Binding-site contacts:
Ligand atom O5P contacts residue THR445 of chain 1.C at 4.0 Å.
Ligand atom O3 contacts residue GLY526 of chain 1.C at 3.2 Å.
Ligand atom O4P contacts residue GLY532 of chain 1.C at 3.3 Å.
Ligand atom O5P contacts residue SER449 of chain 1.C at 2.8 Å (h-bond).
Ligand atom C6 contacts residue SER449 of chain 1.C at 3.8 Å.
Ligand atom O5 contacts residue LEU443 of chain 1.C at 3.4 Å (h-bond).
Ligand atom O1 contacts residue THR445 of chain 1.C at 3.8 Å.
Ligand atom O6 contacts residue THR445 of chain 1.C at 3.2 Å (h-bond).
Ligand atom O6 contacts residue THR444 of chain 1.C at 3.7 Å.
Ligand atom O2P contacts residue TRP494 of chain 1.C at 3.4 Å (h-bond).
Ligand atom O2 contacts residue LEU443 of chain 1.C at 3.5 Å.
Ligand atom O5P contacts residue ARG448 of chain 1.C at 3.4 Å (salt-bridge).
Ligand atom C6 contacts residue THR534 of chain 1.C at 3.7 Å.
Ligand atom O2 contacts residue GLY526 of chain 1.C at 3.6 Å (h-bond).
Ligand atom O3P contacts residue THR445 of chain 1.C at 3.2 Å (h-bond).
Ligand atom O6P contacts residue THR446 of chain 1.C at 2.9 Å (h-bond).
Ligand atom O4 contacts residue TYR533 of chain 1.C at 2.7 Å (h-bond).
Ligand atom P2 contacts residue SER449 of chain 1.C at 3.6 Å.
Ligand atom O4 contacts residue ARG528 of chain 1.C at 4.0 Å.
Ligand atom O4 contacts residue THR534 of chain 1.C at 3.9 Å.
Ligand atom O6 contacts residue SER449 of chain 1.C at 4.0 Å.
Ligand atom O3P contacts residue ARG501 of chain 1.C at 3.7 Å.
Ligand atom O4P contacts residue SER449 of chain 1.C at 3.6 Å (h-bond).
Ligand atom C6 contacts residue LEU443 of chain 1.C at 3.9 Å (hydrophobic).
Ligand atom O1P contacts residue PRO529 of chain 1.C at 3.4 Å.
Ligand atom O2P contacts residue ARG501 of chain 1.C at 2.7 Å (salt-bridge).
Ligand atom O6P contacts residue THR444 of chain 1.C at 4.0 Å.
Ligand atom O4 contacts residue GLY532 of chain 1.C at 3.3 Å (h-bond).
Ligand atom O3 contacts residue TRP494 of chain 1.C at 4.0 Å.
Ligand atom C1 contacts residue ARG501 of chain 1.C at 3.5 Å.
Ligand atom C4 contacts residue THR534 of chain 1.C at 4.0 Å.
Ligand atom C3 contacts residue ARG528 of chain 1.C at 3.6 Å.
Ligand atom O5P contacts residue THR444 of chain 1.C at 2.7 Å (h-bond).
Ligand atom O5 contacts residue THR445 of chain 1.C at 3.9 Å.
Ligand atom P1 contacts residue ARG501 of chain 1.C at 3.7 Å.
Ligand atom O6P contacts residue THR445 of chain 1.C at 3.5 Å (h-bond).
Ligand atom P2 contacts residue THR444 of chain 1.C at 3.7 Å.
Ligand atom P2 contacts residue THR445 of chain 1.C at 3.8 Å.
Ligand atom C4 contacts residue TYR533 of chain 1.C at 3.9 Å (hydrophobic).
Ligand atom O3 contacts residue ARG528 of chain 1.C at 3.0 Å (salt-bridge).

Sequence of chain 1.C:
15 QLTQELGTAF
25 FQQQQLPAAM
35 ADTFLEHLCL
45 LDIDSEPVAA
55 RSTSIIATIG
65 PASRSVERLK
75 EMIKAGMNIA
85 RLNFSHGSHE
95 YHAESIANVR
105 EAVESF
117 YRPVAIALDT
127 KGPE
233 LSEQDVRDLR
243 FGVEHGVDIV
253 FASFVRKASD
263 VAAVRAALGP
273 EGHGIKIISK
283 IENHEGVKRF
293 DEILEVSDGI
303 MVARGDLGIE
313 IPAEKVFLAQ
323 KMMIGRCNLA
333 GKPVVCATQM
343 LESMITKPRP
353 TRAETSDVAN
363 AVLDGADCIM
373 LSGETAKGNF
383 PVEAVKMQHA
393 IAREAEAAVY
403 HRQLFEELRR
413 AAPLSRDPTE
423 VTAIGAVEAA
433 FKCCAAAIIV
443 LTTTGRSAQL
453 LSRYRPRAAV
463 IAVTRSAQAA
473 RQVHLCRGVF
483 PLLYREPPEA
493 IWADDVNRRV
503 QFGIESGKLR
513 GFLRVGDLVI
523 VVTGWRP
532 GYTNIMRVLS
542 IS

A small-molecule ligand and the protein it binds are described below.
Small molecule (SMILES): O=P(O)(O)OC[C@H]1O[C@](O)(COP(=O)(O)O)[C@@H](O)[C@@H]1O